This small molecule binds to this protein.
Small molecule (SMILES): CC(=O)N[C@@H]1[C@@H](O)[C@H](O)[C@@H](CO)O[C@H]1O

Sequence of chain 1.A:
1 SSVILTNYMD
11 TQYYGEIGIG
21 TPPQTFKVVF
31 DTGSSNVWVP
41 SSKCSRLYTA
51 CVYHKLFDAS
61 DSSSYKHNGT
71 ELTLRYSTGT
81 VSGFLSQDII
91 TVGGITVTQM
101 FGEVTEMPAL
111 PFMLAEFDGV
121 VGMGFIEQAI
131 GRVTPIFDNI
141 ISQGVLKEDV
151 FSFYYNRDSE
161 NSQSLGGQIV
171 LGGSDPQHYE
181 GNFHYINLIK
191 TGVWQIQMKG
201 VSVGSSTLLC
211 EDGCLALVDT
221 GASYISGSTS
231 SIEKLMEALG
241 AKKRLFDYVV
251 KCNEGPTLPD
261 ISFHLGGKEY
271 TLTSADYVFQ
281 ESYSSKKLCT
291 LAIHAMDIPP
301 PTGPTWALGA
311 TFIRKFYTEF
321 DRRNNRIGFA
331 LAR

Binding-site contacts:
Ligand atom C4 contacts residue ASN68 of chain 1.A at 4.2 Å.
Ligand atom C1 contacts residue ASN68 of chain 1.A at 1.4 Å.
Ligand atom C7 contacts residue ASN68 of chain 1.A at 3.6 Å.
Ligand atom N2 contacts residue THR70 of chain 1.A at 3.9 Å.
Ligand atom C3 contacts residue ASN68 of chain 1.A at 3.8 Å.
Ligand atom N2 contacts residue ASN68 of chain 1.A at 3.0 Å (h-bond).
Ligand atom O5 contacts residue ASN68 of chain 1.A at 2.4 Å (h-bond).
Ligand atom C5 contacts residue ASN68 of chain 1.A at 3.7 Å.
Ligand atom O7 contacts residue ASN68 of chain 1.A at 4.0 Å.
Ligand atom C1 contacts residue THR70 of chain 1.A at 4.3 Å.
Ligand atom C2 contacts residue ASN68 of chain 1.A at 2.4 Å.
Ligand atom C8 contacts residue ASN68 of chain 1.A at 3.6 Å.
Ligand atom C1 contacts residue MET100 of chain 1.A at 4.5 Å (hydrophobic).
Ligand atom O5 contacts residue MET100 of chain 1.A at 4.3 Å.